This small molecule binds to this protein.
Small molecule (SMILES): Cc1nc2c(N3CCCC3)cc(Cl)nn2c1C

Binding-site contacts:
Ligand atom C10 contacts residue LEU189 of chain 1.D at 3.9 Å (hydrophobic).
Ligand atom C1 contacts residue PHE283 of chain 1.D at 3.5 Å (hydrophobic).
Ligand atom C11 contacts residue PHE283 of chain 1.D at 3.5 Å (hydrophobic).
Ligand atom C3 contacts residue GLN280 of chain 1.D at 3.7 Å.
Ligand atom C1 contacts residue PHE250 of chain 1.D at 3.7 Å (hydrophobic).
Ligand atom C3 contacts residue PHE283 of chain 1.D at 3.6 Å (hydrophobic).
Ligand atom CL5 contacts residue GLN280 of chain 1.D at 3.3 Å.
Ligand atom N12 contacts residue PHE283 of chain 1.D at 3.6 Å.
Ligand atom C13 contacts residue PHE283 of chain 1.D at 3.8 Å (hydrophobic).
Ligand atom C7 contacts residue PHE250 of chain 1.D at 4.1 Å (hydrophobic).
Ligand atom C16 contacts residue LEU229 of chain 1.D at 4.1 Å (hydrophobic).
Ligand atom C17 contacts residue ILE246 of chain 1.D at 3.4 Å (hydrophobic).
Ligand atom C13 contacts residue ILE246 of chain 1.D at 3.7 Å (hydrophobic).
Ligand atom N4 contacts residue PHE283 of chain 1.D at 3.7 Å.
Ligand atom C14 contacts residue ILE246 of chain 1.D at 3.9 Å (hydrophobic).
Ligand atom N6 contacts residue PHE250 of chain 1.D at 4.0 Å.
Ligand atom C16 contacts residue SER231 of chain 1.D at 3.4 Å.
Ligand atom CL5 contacts residue TYR247 of chain 1.D at 3.5 Å.
Ligand atom C2 contacts residue PHE283 of chain 1.D at 3.6 Å (hydrophobic).
Ligand atom N15 contacts residue PHE283 of chain 1.D at 3.8 Å.
Ligand atom C17 contacts residue GLN280 of chain 1.D at 3.8 Å.
Ligand atom C11 contacts residue PHE250 of chain 1.D at 4.3 Å (hydrophobic).
Ligand atom C17 contacts residue SER231 of chain 1.D at 4.2 Å.
Ligand atom C2 contacts residue MET267 of chain 1.D at 3.8 Å (hydrophobic).
Ligand atom C17 contacts residue PHE283 of chain 1.D at 4.3 Å (hydrophobic).
Ligand atom C2 contacts residue PHE250 of chain 1.D at 3.7 Å (hydrophobic).
Ligand atom CL5 contacts residue PHE283 of chain 1.D at 3.8 Å.
Ligand atom C16 contacts residue ILE246 of chain 1.D at 3.8 Å (hydrophobic).
Ligand atom N15 contacts residue LEU229 of chain 1.D at 4.0 Å.
Ligand atom C14 contacts residue PHE283 of chain 1.D at 4.0 Å (hydrophobic).
Ligand atom C8 contacts residue PHE250 of chain 1.D at 4.2 Å (hydrophobic).
Ligand atom N4 contacts residue GLN280 of chain 1.D at 3.2 Å (h-bond).
Ligand atom C3 contacts residue MET267 of chain 1.D at 4.3 Å (hydrophobic).
Ligand atom C7 contacts residue MET267 of chain 1.D at 4.2 Å (hydrophobic).
Ligand atom C17 contacts residue VAL232 of chain 1.D at 3.8 Å (hydrophobic).
Ligand atom C3 contacts residue PHE250 of chain 1.D at 3.8 Å (hydrophobic).
Ligand atom CL5 contacts residue PHE250 of chain 1.D at 4.2 Å.
Ligand atom N6 contacts residue PHE283 of chain 1.D at 3.9 Å.
Ligand atom CL5 contacts residue MET267 of chain 1.D at 3.6 Å.
Ligand atom C16 contacts residue TYR78 of chain 1.D at 3.7 Å (hydrophobic).

Sequence of chain 1.D:
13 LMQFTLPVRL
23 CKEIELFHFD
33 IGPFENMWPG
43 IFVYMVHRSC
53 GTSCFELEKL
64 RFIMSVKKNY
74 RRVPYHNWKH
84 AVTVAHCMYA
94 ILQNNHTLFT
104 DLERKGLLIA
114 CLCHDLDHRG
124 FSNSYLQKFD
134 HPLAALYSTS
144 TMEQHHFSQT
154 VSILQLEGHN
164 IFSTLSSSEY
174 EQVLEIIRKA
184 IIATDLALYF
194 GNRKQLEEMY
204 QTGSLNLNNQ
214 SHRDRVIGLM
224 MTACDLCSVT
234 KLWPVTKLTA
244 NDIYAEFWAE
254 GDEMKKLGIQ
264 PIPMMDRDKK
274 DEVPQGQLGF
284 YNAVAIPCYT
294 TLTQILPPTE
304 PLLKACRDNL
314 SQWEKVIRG